Sequence of chain 1.A:
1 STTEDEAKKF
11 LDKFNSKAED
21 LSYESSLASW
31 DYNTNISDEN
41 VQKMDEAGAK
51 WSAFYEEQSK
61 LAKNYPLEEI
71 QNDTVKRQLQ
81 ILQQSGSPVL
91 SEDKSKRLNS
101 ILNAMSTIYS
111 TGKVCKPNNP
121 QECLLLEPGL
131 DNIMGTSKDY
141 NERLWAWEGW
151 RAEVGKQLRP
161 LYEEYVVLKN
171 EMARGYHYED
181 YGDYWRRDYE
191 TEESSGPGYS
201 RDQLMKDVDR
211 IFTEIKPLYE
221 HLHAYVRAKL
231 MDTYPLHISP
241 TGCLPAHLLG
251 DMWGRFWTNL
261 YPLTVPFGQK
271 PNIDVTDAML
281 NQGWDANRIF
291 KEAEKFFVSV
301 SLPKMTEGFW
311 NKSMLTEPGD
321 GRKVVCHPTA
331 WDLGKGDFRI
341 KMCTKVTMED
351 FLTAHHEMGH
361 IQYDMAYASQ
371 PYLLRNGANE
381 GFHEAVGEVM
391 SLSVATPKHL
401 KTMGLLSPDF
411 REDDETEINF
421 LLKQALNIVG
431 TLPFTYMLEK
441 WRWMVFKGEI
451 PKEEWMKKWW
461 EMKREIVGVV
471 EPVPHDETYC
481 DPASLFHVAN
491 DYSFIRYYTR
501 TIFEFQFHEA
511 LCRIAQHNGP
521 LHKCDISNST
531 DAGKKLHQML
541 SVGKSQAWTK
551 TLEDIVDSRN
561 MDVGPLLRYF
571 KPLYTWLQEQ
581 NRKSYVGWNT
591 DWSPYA

The protein below binds the small molecule below.
Small molecule (SMILES): CC(=O)N[C@@H]1[C@@H](O)[C@H](O)[C@@H](CO)O[C@H]1O

Binding-site contacts:
Ligand atom C2 contacts residue ASN35 of chain 1.A at 2.5 Å.
Ligand atom O5 contacts residue ASN40 of chain 1.A at 4.3 Å.
Ligand atom C7 contacts residue ASN35 of chain 1.A at 3.6 Å.
Ligand atom C4 contacts residue ASN35 of chain 1.A at 4.2 Å.
Ligand atom O6 contacts residue SER37 of chain 1.A at 3.3 Å.
Ligand atom C3 contacts residue ASN35 of chain 1.A at 3.8 Å.
Ligand atom N2 contacts residue ASN35 of chain 1.A at 2.9 Å (h-bond).
Ligand atom C5 contacts residue GLU39 of chain 1.A at 4.5 Å.
Ligand atom O5 contacts residue GLU39 of chain 1.A at 4.4 Å.
Ligand atom O5 contacts residue ASN35 of chain 1.A at 2.4 Å (h-bond).
Ligand atom C1 contacts residue ASN35 of chain 1.A at 1.4 Å.
Ligand atom O6 contacts residue ASN40 of chain 1.A at 4.4 Å.
Ligand atom C6 contacts residue GLU39 of chain 1.A at 3.3 Å.
Ligand atom C5 contacts residue ASN35 of chain 1.A at 3.7 Å.
Ligand atom C8 contacts residue ARG322 of chain 1.A at 4.2 Å.
Ligand atom O6 contacts residue GLU39 of chain 1.A at 2.4 Å (salt-bridge).
Ligand atom O7 contacts residue ASN35 of chain 1.A at 3.8 Å.